Binding-site contacts:
Ligand atom O7 contacts residue ASN108 of chain 1.B at 4.2 Å.
Ligand atom N2 contacts residue ASN108 of chain 1.B at 2.9 Å (h-bond).
Ligand atom C4 contacts residue ASN108 of chain 1.B at 4.3 Å.
Ligand atom C1 contacts residue ASN108 of chain 1.B at 1.5 Å.
Ligand atom C7 contacts residue GLY109 of chain 1.B at 4.2 Å.
Ligand atom C7 contacts residue ASN108 of chain 1.B at 3.2 Å.
Ligand atom O5 contacts residue ASN108 of chain 1.B at 2.5 Å (h-bond).
Ligand atom C8 contacts residue ASN108 of chain 1.B at 3.2 Å.
Ligand atom C3 contacts residue ASN108 of chain 1.B at 3.8 Å.
Ligand atom C2 contacts residue ASN108 of chain 1.B at 2.6 Å.
Ligand atom O7 contacts residue MET112 of chain 1.B at 4.0 Å.
Ligand atom C5 contacts residue ASN108 of chain 1.B at 3.7 Å.
Ligand atom O7 contacts residue GLY109 of chain 1.B at 3.8 Å.
Ligand atom N2 contacts residue GLY109 of chain 1.B at 4.0 Å.

Sequence of chain 1.B:
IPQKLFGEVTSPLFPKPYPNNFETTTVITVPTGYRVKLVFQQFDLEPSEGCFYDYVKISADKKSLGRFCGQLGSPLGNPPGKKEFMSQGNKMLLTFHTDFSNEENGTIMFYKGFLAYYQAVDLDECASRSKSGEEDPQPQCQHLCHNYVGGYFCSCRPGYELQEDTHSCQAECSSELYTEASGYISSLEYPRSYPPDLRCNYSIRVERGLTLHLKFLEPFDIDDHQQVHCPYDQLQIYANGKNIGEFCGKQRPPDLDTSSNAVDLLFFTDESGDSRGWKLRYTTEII

A protein and the small-molecule ligand that binds it are described below.
Small molecule (SMILES): CC(=O)N[C@@H]1[C@@H](O)[C@H](O)[C@@H](CO)O[C@H]1O